Sequence of chain 1.F:
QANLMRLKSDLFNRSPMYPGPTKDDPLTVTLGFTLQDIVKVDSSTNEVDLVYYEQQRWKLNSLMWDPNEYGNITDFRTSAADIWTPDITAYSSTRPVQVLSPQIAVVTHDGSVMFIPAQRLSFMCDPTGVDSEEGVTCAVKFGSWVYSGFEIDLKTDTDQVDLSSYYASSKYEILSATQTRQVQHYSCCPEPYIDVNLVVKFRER

Binding-site contacts:
Ligand atom C23 contacts residue ASP162 of chain 1.G at 4.0 Å.
Ligand atom C25 contacts residue TYR193 of chain 1.F at 4.3 Å (hydrophobic).
Ligand atom C22 contacts residue MET114 of chain 1.G at 3.8 Å (hydrophobic).
Ligand atom C12 contacts residue TYR91 of chain 1.F at 3.8 Å (hydrophobic).
Ligand atom C16 contacts residue TYR91 of chain 1.F at 4.1 Å (hydrophobic).
Ligand atom C4 contacts residue TYR193 of chain 1.F at 4.3 Å (hydrophobic).
Ligand atom C24 contacts residue CYS188 of chain 1.F at 3.7 Å (hydrophobic).
Ligand atom C26 contacts residue ASP162 of chain 1.G at 3.5 Å.
Ligand atom C24 contacts residue TYR193 of chain 1.F at 3.5 Å (hydrophobic).
Ligand atom C25 contacts residue GLU191 of chain 1.F at 4.4 Å.
Ligand atom C17 contacts residue TYR53 of chain 1.G at 4.4 Å (hydrophobic).
Ligand atom C24 contacts residue GLU191 of chain 1.F at 3.7 Å.
Ligand atom C21 contacts residue GLN55 of chain 1.G at 3.9 Å.
Ligand atom C15 contacts residue ILE116 of chain 1.G at 4.0 Å (hydrophobic).
Ligand atom C8 contacts residue TRP145 of chain 1.F at 3.7 Å (hydrophobic).
Ligand atom C26 contacts residue THR34 of chain 1.G at 3.7 Å.
Ligand atom C14 contacts residue MET114 of chain 1.G at 4.0 Å (hydrophobic).
Ligand atom C24 contacts residue CYS189 of chain 1.F at 3.5 Å (hydrophobic).
Ligand atom C15 contacts residue GLN55 of chain 1.G at 3.5 Å.
Ligand atom C12 contacts residue TYR193 of chain 1.F at 4.1 Å (hydrophobic).
Ligand atom C3 contacts residue TRP145 of chain 1.F at 3.5 Å (hydrophobic).
Ligand atom C21 contacts residue THR34 of chain 1.G at 4.3 Å.
Ligand atom C25 contacts residue CYS189 of chain 1.F at 4.1 Å (hydrophobic).
Ligand atom C8 contacts residue TYR193 of chain 1.F at 4.0 Å (hydrophobic).
Ligand atom C13 contacts residue TYR91 of chain 1.F at 4.1 Å (hydrophobic).
Ligand atom C7 contacts residue TYR186 of chain 1.F at 3.9 Å (hydrophobic).
Ligand atom C17 contacts residue TRP145 of chain 1.F at 4.2 Å (hydrophobic).
Ligand atom C12 contacts residue TYR186 of chain 1.F at 4.4 Å (hydrophobic).
Ligand atom C14 contacts residue ILE116 of chain 1.G at 3.3 Å (hydrophobic).
Ligand atom C19 contacts residue TYR186 of chain 1.F at 4.3 Å (hydrophobic).
Ligand atom C14 contacts residue GLN55 of chain 1.G at 4.4 Å.
Ligand atom C12 contacts residue SER144 of chain 1.F at 4.3 Å.
Ligand atom C2 contacts residue TYR186 of chain 1.F at 3.9 Å (hydrophobic).
Ligand atom C13 contacts residue TYR186 of chain 1.F at 3.2 Å (hydrophobic).
Ligand atom C18 contacts residue TYR193 of chain 1.F at 3.5 Å (hydrophobic).
Ligand atom C9 contacts residue GLN55 of chain 1.G at 4.3 Å.
Ligand atom C6 contacts residue TYR193 of chain 1.F at 4.2 Å (hydrophobic).
Ligand atom C18 contacts residue CYS188 of chain 1.F at 4.0 Å (hydrophobic).
Ligand atom C16 contacts residue TRP145 of chain 1.F at 3.4 Å (hydrophobic).
Ligand atom C25 contacts residue CYS188 of chain 1.F at 4.4 Å (hydrophobic).

Sequence of chain 1.G:
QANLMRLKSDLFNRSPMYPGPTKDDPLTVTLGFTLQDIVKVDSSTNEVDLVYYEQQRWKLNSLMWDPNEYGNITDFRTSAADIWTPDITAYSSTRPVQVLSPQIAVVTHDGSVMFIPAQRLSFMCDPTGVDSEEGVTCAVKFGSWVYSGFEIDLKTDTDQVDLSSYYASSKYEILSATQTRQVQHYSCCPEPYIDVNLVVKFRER

This small molecule binds to this protein.
Small molecule (SMILES): C[N+]1(C)[C@@H]2CC[C@H]1CC(OC1c3ccccc3CCc3ccccc31)C2